Sequence of chain 1.D:
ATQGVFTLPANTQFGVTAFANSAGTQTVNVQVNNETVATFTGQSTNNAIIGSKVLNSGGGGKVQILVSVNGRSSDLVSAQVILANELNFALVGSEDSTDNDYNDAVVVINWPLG

The protein below binds the small molecule below.
Small molecule (SMILES): CC(=O)N[C@H]1[C@H](O[C@@H]2[C@@H](O)[C@H](O)O[C@H](CO)[C@@H]2O)O[C@H](CO)[C@@H](O[C@@H]2O[C@H](CO)[C@H](O)[C@H](O)[C@H]2O)[C@@H]1O[C@@H]1O[C@@H](C)[C@@H](O)[C@@H](O)[C@@H]1O

Binding-site contacts:
Ligand atom O3 contacts residue CA1 of chain 1.N at 2.5 Å.
Ligand atom O4 contacts residue ASN21 of chain 1.C at 3.1 Å (h-bond).
Ligand atom C1 contacts residue SER22 of chain 1.C at 3.5 Å.
Ligand atom O3 contacts residue ASP101 of chain 1.C at 2.9 Å (salt-bridge).
Ligand atom C3 contacts residue CA1 of chain 1.N at 3.4 Å.
Ligand atom O2 contacts residue GLU95 of chain 1.C at 3.5 Å (salt-bridge).
Ligand atom O3 contacts residue CA1 of chain 1.O at 2.5 Å.
Ligand atom C3 contacts residue ASP99 of chain 1.C at 3.3 Å.
Ligand atom C1 contacts residue ASP96 of chain 1.C at 3.8 Å.
Ligand atom C6 contacts residue GLY114 of chain 1.D at 3.6 Å.
Ligand atom N2 contacts residue ASP96 of chain 1.C at 3.5 Å (salt-bridge).
Ligand atom O2 contacts residue ASP104 of chain 1.C at 3.2 Å (salt-bridge).
Ligand atom O2 contacts residue ASP99 of chain 1.C at 3.6 Å.
Ligand atom O6 contacts residue ASP99 of chain 1.C at 3.5 Å.
Ligand atom O2 contacts residue ASP96 of chain 1.C at 2.6 Å (salt-bridge).
Ligand atom C2 contacts residue SER22 of chain 1.C at 3.5 Å.
Ligand atom O2 contacts residue SER97 of chain 1.C at 3.2 Å.
Ligand atom C6 contacts residue ALA23 of chain 1.C at 3.6 Å (hydrophobic).
Ligand atom C4 contacts residue GLY114 of chain 1.D at 3.5 Å.
Ligand atom C2 contacts residue CA1 of chain 1.N at 3.4 Å.
Ligand atom O3 contacts residue ASP104 of chain 1.C at 3.1 Å (salt-bridge).
Ligand atom C2 contacts residue CA1 of chain 1.O at 3.8 Å.
Ligand atom O5 contacts residue SER22 of chain 1.C at 3.5 Å (h-bond).
Ligand atom O5 contacts residue ALA23 of chain 1.C at 3.0 Å (h-bond).
Ligand atom C4 contacts residue CA1 of chain 1.O at 3.4 Å.
Ligand atom C2 contacts residue ASP96 of chain 1.C at 3.4 Å.
Ligand atom C3 contacts residue ASP104 of chain 1.C at 3.8 Å.
Ligand atom O7 contacts residue GLY24 of chain 1.C at 3.4 Å (h-bond).
Ligand atom O2 contacts residue CA1 of chain 1.N at 2.5 Å.
Ligand atom C7 contacts residue ASP96 of chain 1.C at 3.8 Å.
Ligand atom C2 contacts residue SER97 of chain 1.C at 3.8 Å.
Ligand atom O3 contacts residue ASP99 of chain 1.C at 2.6 Å (salt-bridge).
Ligand atom O7 contacts residue ALA23 of chain 1.C at 3.5 Å.
Ligand atom C8 contacts residue ASP96 of chain 1.C at 3.4 Å.
Ligand atom C6 contacts residue ASP99 of chain 1.C at 3.6 Å.
Ligand atom C2 contacts residue ASP104 of chain 1.C at 3.3 Å.
Ligand atom C3 contacts residue CA1 of chain 1.O at 3.4 Å.
Ligand atom O4 contacts residue SER22 of chain 1.C at 3.4 Å.
Ligand atom O4 contacts residue GLY114 of chain 1.D at 2.6 Å (h-bond).
Ligand atom O4 contacts residue CA1 of chain 1.O at 2.5 Å.

Sequence of chain 1.C:
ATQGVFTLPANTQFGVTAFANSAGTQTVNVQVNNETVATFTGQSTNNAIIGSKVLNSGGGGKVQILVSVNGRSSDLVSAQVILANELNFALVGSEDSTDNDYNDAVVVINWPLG